Sequence of chain 1.A:
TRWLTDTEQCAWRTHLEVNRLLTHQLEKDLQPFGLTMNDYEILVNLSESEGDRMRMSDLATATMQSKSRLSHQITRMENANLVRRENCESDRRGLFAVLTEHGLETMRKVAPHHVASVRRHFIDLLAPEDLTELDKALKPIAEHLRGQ

Sequence of chain 1.B:
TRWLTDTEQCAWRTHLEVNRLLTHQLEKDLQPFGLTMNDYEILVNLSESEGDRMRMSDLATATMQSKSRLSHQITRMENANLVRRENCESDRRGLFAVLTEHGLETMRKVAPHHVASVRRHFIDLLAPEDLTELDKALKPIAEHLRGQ

Binding-site contacts:
Ligand atom C1' contacts residue MET63 of chain 1.B at 4.3 Å (hydrophobic).
Ligand atom C1' contacts residue EDO1 of chain 1.I at 3.8 Å.
Ligand atom O2' contacts residue HIS140 of chain 1.B at 2.8 Å (h-bond).
Ligand atom C3 contacts residue ARG46 of chain 1.A at 3.2 Å.
Ligand atom C5 contacts residue ARG39 of chain 1.A at 3.6 Å.
Ligand atom O1' contacts residue TRP38 of chain 1.A at 4.3 Å.
Ligand atom O2 contacts residue LEU42 of chain 1.A at 4.0 Å.
Ligand atom C1' contacts residue TYR66 of chain 1.B at 4.0 Å (hydrophobic).
Ligand atom C4 contacts residue ARG46 of chain 1.A at 4.1 Å.
Ligand atom C2 contacts residue ARG46 of chain 1.A at 3.5 Å.
Ligand atom C6 contacts residue EDO1 of chain 1.I at 3.4 Å.
Ligand atom C4 contacts residue ASN71 of chain 1.B at 4.3 Å.
Ligand atom C6 contacts residue TRP38 of chain 1.A at 4.3 Å (hydrophobic).
Ligand atom C2 contacts residue LEU42 of chain 1.A at 3.5 Å (hydrophobic).
Ligand atom C3 contacts residue GLU67 of chain 1.B at 3.8 Å.
Ligand atom O2' contacts residue TYR66 of chain 1.B at 4.0 Å.
Ligand atom C1' contacts residue LEU42 of chain 1.A at 3.6 Å (hydrophobic).
Ligand atom O2 contacts residue ARG46 of chain 1.A at 2.9 Å (salt-bridge).
Ligand atom C5 contacts residue EDO1 of chain 1.I at 4.3 Å.
Ligand atom O2' contacts residue TRP38 of chain 1.A at 3.1 Å (h-bond).
Ligand atom O1' contacts residue HIS140 of chain 1.B at 3.0 Å (h-bond).
Ligand atom C1' contacts residue TRP38 of chain 1.A at 3.7 Å (hydrophobic).
Ligand atom O1' contacts residue LEU42 of chain 1.A at 3.8 Å.
Ligand atom C1 contacts residue EDO1 of chain 1.I at 4.1 Å.
Ligand atom O1' contacts residue MET63 of chain 1.B at 3.1 Å.
Ligand atom C2 contacts residue GLU67 of chain 1.B at 3.8 Å.
Ligand atom O2' contacts residue LEU42 of chain 1.A at 4.3 Å.
Ligand atom O2 contacts residue GLU67 of chain 1.B at 3.2 Å.
Ligand atom C6 contacts residue ARG39 of chain 1.A at 3.9 Å.
Ligand atom O2' contacts residue EDO1 of chain 1.I at 2.9 Å.
Ligand atom C5 contacts residue VAL70 of chain 1.B at 4.1 Å (hydrophobic).
Ligand atom C4 contacts residue VAL70 of chain 1.B at 4.1 Å (hydrophobic).
Ligand atom C5 contacts residue LEU42 of chain 1.A at 4.1 Å (hydrophobic).
Ligand atom O2 contacts residue TYR66 of chain 1.B at 4.1 Å.
Ligand atom C3 contacts residue LEU42 of chain 1.A at 4.1 Å (hydrophobic).
Ligand atom C1 contacts residue LEU42 of chain 1.A at 3.3 Å (hydrophobic).
Ligand atom O1' contacts residue TYR66 of chain 1.B at 3.7 Å.
Ligand atom C6 contacts residue LEU42 of chain 1.A at 3.6 Å (hydrophobic).
Ligand atom O1' contacts residue ARG46 of chain 1.A at 4.3 Å.
Ligand atom C1' contacts residue HIS140 of chain 1.B at 3.3 Å.

The protein below binds the small molecule below.
Small molecule (SMILES): O=C(O)c1ccccc1O